Binding-site contacts:
Ligand atom O4 contacts residue SER415 of chain 1.H at 4.1 Å.
Ligand atom C1 contacts residue GLN407 of chain 1.H at 3.9 Å.
Ligand atom C3 contacts residue SER412 of chain 1.H at 1.9 Å.
Ligand atom O8 contacts residue GLN407 of chain 1.H at 3.0 Å (h-bond).
Ligand atom C5 contacts residue GLY414 of chain 1.H at 4.4 Å.
Ligand atom C8 contacts residue GLN407 of chain 1.H at 3.4 Å.
Ligand atom O1A contacts residue SER412 of chain 1.H at 3.0 Å (h-bond).
Ligand atom O1B contacts residue SER409 of chain 1.H at 3.6 Å (h-bond).
Ligand atom O1B contacts residue GLY408 of chain 1.H at 3.3 Å (h-bond).
Ligand atom C9 contacts residue GLN407 of chain 1.H at 3.4 Å.
Ligand atom C4 contacts residue SER412 of chain 1.H at 2.8 Å.
Ligand atom O8 contacts residue SER412 of chain 1.H at 4.0 Å.
Ligand atom C5 contacts residue SER412 of chain 1.H at 3.6 Å.
Ligand atom O1A contacts residue GLY408 of chain 1.H at 4.5 Å.
Ligand atom O4 contacts residue SER412 of chain 1.H at 3.9 Å.
Ligand atom C1 contacts residue SER409 of chain 1.H at 3.4 Å.
Ligand atom C7 contacts residue GLN407 of chain 1.H at 3.3 Å.
Ligand atom C4 contacts residue GLY414 of chain 1.H at 3.8 Å.
Ligand atom O1A contacts residue GLN407 of chain 1.H at 4.4 Å.
Ligand atom O6 contacts residue SER412 of chain 1.H at 2.7 Å (h-bond).
Ligand atom O1B contacts residue GLN407 of chain 1.H at 3.1 Å (h-bond).
Ligand atom C6 contacts residue SER412 of chain 1.H at 3.4 Å.
Ligand atom C1 contacts residue GLY408 of chain 1.H at 4.3 Å.
Ligand atom O1B contacts residue SER412 of chain 1.H at 3.1 Å.
Ligand atom C4 contacts residue SER415 of chain 1.H at 3.8 Å.
Ligand atom C3 contacts residue SER415 of chain 1.H at 4.1 Å.
Ligand atom C1 contacts residue SER412 of chain 1.H at 2.4 Å.
Ligand atom C6 contacts residue GLY414 of chain 1.H at 4.3 Å.
Ligand atom O1A contacts residue SER409 of chain 1.H at 2.7 Å (h-bond).
Ligand atom O1B contacts residue ALA406 of chain 1.H at 3.9 Å.
Ligand atom O4 contacts residue GLY414 of chain 1.H at 4.2 Å.
Ligand atom C2 contacts residue SER412 of chain 1.H at 1.4 Å.
Ligand atom N5 contacts residue SER412 of chain 1.H at 4.4 Å.
Ligand atom N5 contacts residue GLN407 of chain 1.H at 4.4 Å.
Ligand atom C2 contacts residue GLN407 of chain 1.H at 4.4 Å.
Ligand atom C6 contacts residue GLN407 of chain 1.H at 3.9 Å.
Ligand atom O6 contacts residue GLN407 of chain 1.H at 3.2 Å (h-bond).

Sequence of chain 1.H:
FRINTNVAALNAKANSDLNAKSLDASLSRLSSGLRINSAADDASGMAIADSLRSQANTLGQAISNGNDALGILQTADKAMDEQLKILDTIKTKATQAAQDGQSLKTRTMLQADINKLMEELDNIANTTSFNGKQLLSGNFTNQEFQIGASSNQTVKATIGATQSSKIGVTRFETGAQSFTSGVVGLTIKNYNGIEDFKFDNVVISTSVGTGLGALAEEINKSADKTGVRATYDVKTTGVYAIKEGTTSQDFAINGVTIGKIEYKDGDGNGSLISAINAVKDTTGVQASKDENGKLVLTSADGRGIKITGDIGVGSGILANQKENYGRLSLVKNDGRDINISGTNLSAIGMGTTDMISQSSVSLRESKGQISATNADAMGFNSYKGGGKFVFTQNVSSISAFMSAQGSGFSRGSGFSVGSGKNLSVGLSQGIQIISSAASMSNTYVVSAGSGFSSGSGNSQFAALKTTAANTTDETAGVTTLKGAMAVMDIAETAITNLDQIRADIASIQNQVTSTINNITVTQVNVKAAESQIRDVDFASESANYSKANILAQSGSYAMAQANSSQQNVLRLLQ

A protein and the small-molecule ligand that binds it are described below.
Small molecule (SMILES): C[C@H](O)[C@H](N)[C@@H]1O[C@](O)(C(=O)O)C[C@H](O)[C@@H]1N